A small-molecule ligand and the protein it binds are described below.
Small molecule (SMILES): CC(=O)N[C@H]1[C@H](O[C@H]2[C@H](O)[C@@H](NC(C)=O)CO[C@@H]2CO)O[C@H](CO)[C@@H](O)[C@@H]1O

Sequence of chain 2.A:
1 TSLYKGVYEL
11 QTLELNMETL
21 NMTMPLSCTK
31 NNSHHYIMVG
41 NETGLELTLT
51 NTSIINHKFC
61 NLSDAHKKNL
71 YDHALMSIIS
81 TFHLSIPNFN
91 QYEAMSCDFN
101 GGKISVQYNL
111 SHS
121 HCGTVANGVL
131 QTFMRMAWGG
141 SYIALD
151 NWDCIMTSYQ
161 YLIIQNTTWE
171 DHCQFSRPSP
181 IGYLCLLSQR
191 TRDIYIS

Binding-site contacts:
Ligand atom N2 contacts residue TYR159 of chain 2.A at 4.4 Å.
Ligand atom C6 contacts residue SER158 of chain 2.A at 4.4 Å.
Ligand atom C3 contacts residue SER158 of chain 2.A at 3.5 Å.
Ligand atom C4 contacts residue ASN51 of chain 2.A at 4.2 Å.
Ligand atom O3 contacts residue SER158 of chain 2.A at 4.0 Å.
Ligand atom C8 contacts residue TYR159 of chain 2.A at 3.5 Å (hydrophobic).
Ligand atom O5 contacts residue ASN51 of chain 2.A at 2.3 Å (h-bond).
Ligand atom C8 contacts residue SER158 of chain 2.A at 3.7 Å.
Ligand atom C6 contacts residue GLN160 of chain 2.A at 3.7 Å.
Ligand atom C7 contacts residue SER158 of chain 2.A at 4.4 Å.
Ligand atom C5 contacts residue ASN51 of chain 2.A at 3.6 Å.
Ligand atom C4 contacts residue SER158 of chain 2.A at 4.2 Å.
Ligand atom O4 contacts residue SER158 of chain 2.A at 4.0 Å.
Ligand atom C2 contacts residue ASN51 of chain 2.A at 2.5 Å.
Ligand atom C3 contacts residue ASN51 of chain 2.A at 3.9 Å.
Ligand atom C5 contacts residue GLN160 of chain 2.A at 4.0 Å.
Ligand atom O5 contacts residue SER158 of chain 2.A at 3.9 Å.
Ligand atom C1 contacts residue SER158 of chain 2.A at 3.7 Å.
Ligand atom C7 contacts residue TYR159 of chain 2.A at 4.4 Å (hydrophobic).
Ligand atom C5 contacts residue SER158 of chain 2.A at 3.5 Å.
Ligand atom O5 contacts residue GLN160 of chain 2.A at 3.3 Å (h-bond).
Ligand atom C1 contacts residue GLN160 of chain 2.A at 4.1 Å.
Ligand atom N2 contacts residue SER158 of chain 2.A at 4.1 Å.
Ligand atom C1 contacts residue ASN51 of chain 2.A at 1.4 Å.
Ligand atom C7 contacts residue ASN51 of chain 2.A at 3.5 Å.
Ligand atom O7 contacts residue ASN51 of chain 2.A at 3.5 Å (h-bond).
Ligand atom C2 contacts residue SER158 of chain 2.A at 4.3 Å.
Ligand atom N2 contacts residue ASN51 of chain 2.A at 3.0 Å (h-bond).